Sequence of chain 1.J:
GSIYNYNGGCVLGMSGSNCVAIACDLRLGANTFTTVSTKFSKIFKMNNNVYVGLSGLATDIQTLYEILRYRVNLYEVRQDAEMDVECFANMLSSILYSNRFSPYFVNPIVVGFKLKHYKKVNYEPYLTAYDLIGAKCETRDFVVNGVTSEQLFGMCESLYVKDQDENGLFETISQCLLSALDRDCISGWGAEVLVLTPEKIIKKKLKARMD

Sequence of chain 1.I:
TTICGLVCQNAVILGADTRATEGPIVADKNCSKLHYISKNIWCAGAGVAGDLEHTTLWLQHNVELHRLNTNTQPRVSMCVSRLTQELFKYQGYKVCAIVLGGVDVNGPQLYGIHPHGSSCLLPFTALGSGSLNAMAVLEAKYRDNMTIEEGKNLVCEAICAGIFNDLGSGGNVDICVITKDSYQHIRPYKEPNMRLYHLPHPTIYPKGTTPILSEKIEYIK

This small molecule binds to this protein.
Small molecule (SMILES): CC(C)C[C@H](NC(=O)[C@H](Cc1c[nH]c2ccccc12)NC(=O)CN1CCOCC1)C(=O)N[C@H](/C=C/S(C)(=O)=O)Cc1c[nH]c2ccccc12

Binding-site contacts:
Ligand atom N01 contacts residue THR1 of chain 1.I at 3.7 Å.
Ligand atom C28 contacts residue ASP138 of chain 1.J at 3.1 Å.
Ligand atom C11 contacts residue HIS35 of chain 1.I at 3.4 Å.
Ligand atom C14 contacts residue GLY47 of chain 1.I at 3.4 Å.
Ligand atom O01 contacts residue GLY128 of chain 1.I at 3.5 Å.
Ligand atom N04 contacts residue ASP138 of chain 1.J at 3.0 Å (salt-bridge).
Ligand atom C03 contacts residue THR1 of chain 1.I at 2.5 Å.
Ligand atom O06 contacts residue GLU22 of chain 1.I at 2.8 Å (salt-bridge).
Ligand atom N02 contacts residue CYS31 of chain 1.I at 3.5 Å (h-bond).
Ligand atom O03 contacts residue THR21 of chain 1.I at 3.2 Å (h-bond).
Ligand atom C12 contacts residue SER32 of chain 1.I at 3.5 Å.
Ligand atom C08 contacts residue ALA49 of chain 1.I at 3.6 Å (hydrophobic).
Ligand atom C04 contacts residue SER129 of chain 1.I at 3.6 Å.
Ligand atom N02 contacts residue ALA49 of chain 1.I at 3.4 Å.
Ligand atom C10 contacts residue GLY45 of chain 1.I at 3.6 Å.
Ligand atom C15 contacts residue GLY47 of chain 1.I at 3.3 Å.
Ligand atom C29 contacts residue GLU22 of chain 1.I at 3.1 Å.
Ligand atom O04 contacts residue ALA49 of chain 1.I at 3.1 Å (h-bond).
Ligand atom N01 contacts residue GLY47 of chain 1.I at 2.7 Å (h-bond).
Ligand atom C07 contacts residue LYS33 of chain 1.I at 3.7 Å.
Ligand atom O01 contacts residue THR1 of chain 1.I at 3.6 Å.
Ligand atom O02 contacts residue GLY47 of chain 1.I at 3.5 Å.
Ligand atom C01 contacts residue THR1 of chain 1.I at 2.3 Å.
Ligand atom C27 contacts residue VAL48 of chain 1.I at 3.7 Å (hydrophobic).
Ligand atom C05 contacts residue THR1 of chain 1.I at 2.7 Å.
Ligand atom C12 contacts residue HIS35 of chain 1.I at 3.6 Å.
Ligand atom C10 contacts residue LYS33 of chain 1.I at 3.7 Å.
Ligand atom O03 contacts residue ALA20 of chain 1.I at 3.5 Å.
Ligand atom O01 contacts residue SER129 of chain 1.I at 3.3 Å (h-bond).
Ligand atom C34 contacts residue ALA142 of chain 1.J at 3.6 Å (hydrophobic).
Ligand atom N03 contacts residue THR21 of chain 1.I at 2.9 Å (h-bond).
Ligand atom C02 contacts residue THR1 of chain 1.I at 1.5 Å.
Ligand atom C10 contacts residue LEU52 of chain 1.I at 3.4 Å (hydrophobic).
Ligand atom C21 contacts residue THR21 of chain 1.I at 3.6 Å.
Ligand atom C32 contacts residue GLU22 of chain 1.I at 3.5 Å.
Ligand atom C34 contacts residue CYS144 of chain 1.J at 3.4 Å (hydrophobic).
Ligand atom C29 contacts residue ASP138 of chain 1.J at 3.6 Å.
Ligand atom C26 contacts residue LEU139 of chain 1.J at 3.3 Å (hydrophobic).
Ligand atom N04 contacts residue GLU22 of chain 1.I at 3.6 Å.
Ligand atom N06 contacts residue ASP138 of chain 1.J at 3.6 Å.